Sequence of chain 1.A:
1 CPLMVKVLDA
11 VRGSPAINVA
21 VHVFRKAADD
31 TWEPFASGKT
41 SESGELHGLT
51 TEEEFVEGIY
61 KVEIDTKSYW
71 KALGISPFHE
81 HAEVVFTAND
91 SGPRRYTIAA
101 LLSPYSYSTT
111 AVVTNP

Binding-site contacts:
Ligand atom C12 contacts residue LEU101 of chain 1.A at 3.7 Å (hydrophobic).
Ligand atom C13 contacts residue DIF1 of chain 2.C at 0.5 Å.
Ligand atom C12 contacts residue SER108 of chain 2.A at 3.1 Å.
Ligand atom O1 contacts residue THR110 of chain 1.A at 3.0 Å (h-bond).
Ligand atom C9 contacts residue ALA99 of chain 2.A at 3.4 Å (hydrophobic).
Ligand atom O2 contacts residue ALA100 of chain 1.A at 3.6 Å (h-bond).
Ligand atom C10 contacts residue ALA100 of chain 2.A at 3.7 Å (hydrophobic).
Ligand atom C14 contacts residue DIF1 of chain 2.C at 0.8 Å.
Ligand atom C5 contacts residue DIF1 of chain 2.C at 0.7 Å.
Ligand atom C10 contacts residue DIF1 of chain 2.C at 0.8 Å.
Ligand atom CL4 contacts residue DIF1 of chain 2.C at 0.6 Å.
Ligand atom C2 contacts residue DIF1 of chain 2.C at 0.3 Å.
Ligand atom C1 contacts residue LYS6 of chain 1.A at 3.6 Å.
Ligand atom C1 contacts residue DIF1 of chain 2.C at 0.7 Å.
Ligand atom C10 contacts residue ALA99 of chain 2.A at 3.2 Å (hydrophobic).
Ligand atom C14 contacts residue THR110 of chain 1.A at 3.7 Å.
Ligand atom C9 contacts residue DIF1 of chain 2.C at 0.8 Å.
Ligand atom C4 contacts residue DIF1 of chain 2.C at 0.3 Å.
Ligand atom O2 contacts residue ALA99 of chain 1.A at 3.4 Å.
Ligand atom CL4 contacts residue LEU8 of chain 2.A at 3.6 Å.
Ligand atom C7 contacts residue DIF1 of chain 2.C at 0.5 Å.
Ligand atom O1 contacts residue SER108 of chain 1.A at 3.7 Å.
Ligand atom O2 contacts residue DIF1 of chain 2.C at 0.8 Å.
Ligand atom C3 contacts residue DIF1 of chain 2.C at 0.2 Å.
Ligand atom C13 contacts residue SER108 of chain 1.A at 3.3 Å.
Ligand atom C11 contacts residue SER108 of chain 2.A at 3.4 Å.
Ligand atom C11 contacts residue DIF1 of chain 2.C at 0.8 Å.
Ligand atom C12 contacts residue DIF1 of chain 2.C at 0.5 Å.
Ligand atom CL2 contacts residue DIF1 of chain 2.C at 0.6 Å.
Ligand atom C6 contacts residue DIF1 of chain 2.C at 0.8 Å.
Ligand atom CL2 contacts residue ALA99 of chain 1.A at 3.6 Å.
Ligand atom C8 contacts residue DIF1 of chain 2.C at 1.1 Å.
Ligand atom C5 contacts residue LYS6 of chain 2.A at 3.5 Å.
Ligand atom C10 contacts residue THR110 of chain 2.A at 3.4 Å.
Ligand atom O1 contacts residue ALA99 of chain 1.A at 3.4 Å (h-bond).
Ligand atom N1 contacts residue DIF1 of chain 2.C at 0.7 Å (h-bond).
Ligand atom O1 contacts residue DIF1 of chain 2.C at 0.9 Å.
Ligand atom CL4 contacts residue ALA100 of chain 2.A at 3.4 Å.
Ligand atom C6 contacts residue LYS6 of chain 2.A at 3.6 Å.
Ligand atom O1 contacts residue THR109 of chain 1.A at 3.4 Å.

The protein below binds the small molecule below.
Small molecule (SMILES): O=C(O)Cc1ccccc1Nc1c(Cl)cccc1Cl

Sequence of chain 2.A:
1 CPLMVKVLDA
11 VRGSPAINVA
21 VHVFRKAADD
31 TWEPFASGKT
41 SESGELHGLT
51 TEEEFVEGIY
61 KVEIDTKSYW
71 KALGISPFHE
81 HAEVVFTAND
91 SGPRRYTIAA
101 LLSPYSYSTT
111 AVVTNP